The small molecule below binds the protein below.
Small molecule (SMILES): Cc1cc(N)nc(CCc2cc(F)cc(CC[C@@H]3CCCN3)c2)c1

Sequence of chain 1.A:
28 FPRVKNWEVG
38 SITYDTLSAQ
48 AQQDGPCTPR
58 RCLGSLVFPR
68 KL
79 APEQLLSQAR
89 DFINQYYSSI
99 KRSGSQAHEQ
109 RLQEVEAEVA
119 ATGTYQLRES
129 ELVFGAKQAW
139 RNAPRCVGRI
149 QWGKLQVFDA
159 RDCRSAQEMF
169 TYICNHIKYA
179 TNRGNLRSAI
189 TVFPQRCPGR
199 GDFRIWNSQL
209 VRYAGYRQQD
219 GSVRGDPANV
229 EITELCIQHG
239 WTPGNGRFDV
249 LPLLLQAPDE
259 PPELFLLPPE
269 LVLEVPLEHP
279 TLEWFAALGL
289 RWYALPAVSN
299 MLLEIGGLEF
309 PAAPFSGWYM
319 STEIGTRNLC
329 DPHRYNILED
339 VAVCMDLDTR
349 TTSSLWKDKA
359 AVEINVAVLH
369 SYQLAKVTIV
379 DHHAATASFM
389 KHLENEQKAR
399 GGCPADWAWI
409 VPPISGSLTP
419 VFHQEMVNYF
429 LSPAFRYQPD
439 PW

Binding-site contacts:
Ligand atom N02 contacts residue TRP316 of chain 1.A at 2.9 Å (h-bond).
Ligand atom N02 contacts residue HEM1 of chain 1.E at 3.5 Å.
Ligand atom C06 contacts residue GLU321 of chain 1.A at 3.6 Å.
Ligand atom C12 contacts residue ARG325 of chain 1.A at 3.2 Å.
Ligand atom C04 contacts residue HEM1 of chain 1.E at 3.7 Å.
Ligand atom F13 contacts residue H4B1 of chain 1.F at 3.3 Å.
Ligand atom C13 contacts residue HEM1 of chain 1.E at 3.1 Å.
Ligand atom N21 contacts residue TYR435 of chain 1.A at 3.5 Å.
Ligand atom C11 contacts residue ARG325 of chain 1.A at 3.7 Å.
Ligand atom C07 contacts residue HEM1 of chain 1.E at 3.4 Å.
Ligand atom C02 contacts residue GLU321 of chain 1.A at 3.4 Å.
Ligand atom C25 contacts residue PHE65 of chain 1.A at 3.6 Å (hydrophobic).
Ligand atom N02 contacts residue TYR317 of chain 1.A at 3.6 Å.
Ligand atom F13 contacts residue ARG325 of chain 1.A at 3.4 Å.
Ligand atom N01 contacts residue HEM1 of chain 1.E at 3.6 Å.
Ligand atom C18 contacts residue HEM1 of chain 1.E at 3.8 Å.
Ligand atom N02 contacts residue GLU321 of chain 1.A at 2.5 Å (salt-bridge).
Ligand atom C02 contacts residue HEM1 of chain 1.E at 3.6 Å.
Ligand atom C24 contacts residue VAL64 of chain 1.A at 3.6 Å (hydrophobic).
Ligand atom F13 contacts residue TRP407 of chain 1.A at 3.5 Å.
Ligand atom N01 contacts residue GLU321 of chain 1.A at 2.8 Å (salt-bridge).
Ligand atom C02 contacts residue TRP316 of chain 1.A at 3.9 Å (hydrophobic).
Ligand atom C06 contacts residue HEM1 of chain 1.E at 3.7 Å.
Ligand atom N21 contacts residue HEM1 of chain 1.E at 3.0 Å (h-bond).
Ligand atom C08 contacts residue GLU321 of chain 1.A at 3.7 Å.
Ligand atom C25 contacts residue VAL64 of chain 1.A at 3.8 Å (hydrophobic).
Ligand atom C07 contacts residue GLY315 of chain 1.A at 3.7 Å.
Ligand atom C22 contacts residue HEM1 of chain 1.E at 3.3 Å.
Ligand atom C03 contacts residue HEM1 of chain 1.E at 3.3 Å.
Ligand atom N02 contacts residue PRO294 of chain 1.A at 3.9 Å.
Ligand atom C08 contacts residue HEM1 of chain 1.E at 3.6 Å.
Ligand atom C12 contacts residue HEM1 of chain 1.E at 2.9 Å.
Ligand atom C03 contacts residue PRO294 of chain 1.A at 3.6 Å (hydrophobic).
Ligand atom F13 contacts residue HEM1 of chain 1.E at 2.6 Å.
Ligand atom C24 contacts residue PHE65 of chain 1.A at 3.7 Å (hydrophobic).
Ligand atom C07 contacts residue PHE313 of chain 1.A at 3.8 Å (hydrophobic).
Ligand atom C25 contacts residue TYR435 of chain 1.A at 3.6 Å (hydrophobic).
Ligand atom C07 contacts residue PRO294 of chain 1.A at 3.8 Å (hydrophobic).
Ligand atom C13 contacts residue ARG325 of chain 1.A at 3.5 Å.
Ligand atom C09 contacts residue GLU321 of chain 1.A at 3.7 Å.